Binding-site contacts:
Ligand atom C11 contacts residue ASP204 of chain 1.A at 3.6 Å.
Ligand atom C15 contacts residue GLN181 of chain 1.A at 3.6 Å.
Ligand atom C13 contacts residue ASP204 of chain 1.A at 3.6 Å.
Ligand atom N1 contacts residue ASP204 of chain 1.A at 2.7 Å (salt-bridge).
Ligand atom C23 contacts residue ASP204 of chain 1.A at 3.4 Å.
Ligand atom C3 contacts residue PHE209 of chain 1.A at 3.7 Å (hydrophobic).
Ligand atom C7 contacts residue VAL357 of chain 1.A at 3.9 Å (hydrophobic).
Ligand atom C2 contacts residue MET208 of chain 1.A at 3.5 Å (hydrophobic).
Ligand atom C3 contacts residue TYR205 of chain 1.A at 3.5 Å (hydrophobic).
Ligand atom C15 contacts residue THR379 of chain 1.A at 3.8 Å.
Ligand atom C13 contacts residue THR379 of chain 1.A at 3.8 Å.
Ligand atom C11 contacts residue TRP350 of chain 1.A at 3.8 Å (hydrophobic).
Ligand atom C26 contacts residue LEU275 of chain 1.A at 3.6 Å (hydrophobic).
Ligand atom C12 contacts residue TRP350 of chain 1.A at 3.6 Å (hydrophobic).
Ligand atom C14 contacts residue ASP204 of chain 1.A at 3.5 Å.
Ligand atom C11 contacts residue MET208 of chain 1.A at 3.5 Å (hydrophobic).
Ligand atom C27 contacts residue CYS274 of chain 1.A at 3.7 Å (hydrophobic).
Ligand atom C24 contacts residue TYR205 of chain 1.A at 3.9 Å (hydrophobic).
Ligand atom C5 contacts residue SER297 of chain 1.A at 3.5 Å.
Ligand atom C24 contacts residue ASP204 of chain 1.A at 3.4 Å.
Ligand atom C2 contacts residue TYR205 of chain 1.A at 3.5 Å (hydrophobic).
Ligand atom C4 contacts residue MET208 of chain 1.A at 3.4 Å (hydrophobic).
Ligand atom C4 contacts residue SER297 of chain 1.A at 3.1 Å.
Ligand atom N2 contacts residue GLN181 of chain 1.A at 3.1 Å (h-bond).
Ligand atom C9 contacts residue ASP204 of chain 1.A at 3.1 Å.
Ligand atom C27 contacts residue ILE201 of chain 1.A at 3.8 Å (hydrophobic).
Ligand atom C4 contacts residue ILE293 of chain 1.A at 3.4 Å (hydrophobic).
Ligand atom C15 contacts residue TYR383 of chain 1.A at 3.8 Å (hydrophobic).
Ligand atom C13 contacts residue TYR383 of chain 1.A at 3.5 Å (hydrophobic).
Ligand atom C14 contacts residue TYR383 of chain 1.A at 3.4 Å (hydrophobic).
Ligand atom C10 contacts residue ASP204 of chain 1.A at 3.2 Å.
Ligand atom C8 contacts residue ASP204 of chain 1.A at 3.9 Å.
Ligand atom C12 contacts residue ASP204 of chain 1.A at 3.6 Å.
Ligand atom O1 contacts residue VAL357 of chain 1.A at 3.6 Å.
Ligand atom C5 contacts residue GLN354 of chain 1.A at 3.3 Å.
Ligand atom C5 contacts residue ILE293 of chain 1.A at 3.7 Å (hydrophobic).
Ligand atom C3 contacts residue MET208 of chain 1.A at 3.2 Å (hydrophobic).
Ligand atom C20 contacts residue GLN181 of chain 1.A at 3.9 Å.
Ligand atom C5 contacts residue MET208 of chain 1.A at 3.7 Å (hydrophobic).
Ligand atom C26 contacts residue ILE201 of chain 1.A at 3.8 Å (hydrophobic).

A small-molecule ligand and the protein it binds are described below.
Small molecule (SMILES): O=C(NCCCN1CCC2(CC1)OCc1ccccc12)[C@H]1CCCN1Cc1ccccc1

Sequence of chain 1.A:
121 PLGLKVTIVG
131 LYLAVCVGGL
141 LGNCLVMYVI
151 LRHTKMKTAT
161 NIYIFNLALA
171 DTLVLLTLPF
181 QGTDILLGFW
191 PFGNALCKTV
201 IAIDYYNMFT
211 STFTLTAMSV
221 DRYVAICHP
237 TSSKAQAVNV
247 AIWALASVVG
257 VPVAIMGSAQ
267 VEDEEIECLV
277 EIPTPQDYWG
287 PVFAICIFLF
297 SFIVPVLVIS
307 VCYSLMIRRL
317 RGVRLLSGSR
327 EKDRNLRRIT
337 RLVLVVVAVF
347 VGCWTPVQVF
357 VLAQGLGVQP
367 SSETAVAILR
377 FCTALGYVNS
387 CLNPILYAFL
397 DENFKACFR